Sequence of chain 2.A:
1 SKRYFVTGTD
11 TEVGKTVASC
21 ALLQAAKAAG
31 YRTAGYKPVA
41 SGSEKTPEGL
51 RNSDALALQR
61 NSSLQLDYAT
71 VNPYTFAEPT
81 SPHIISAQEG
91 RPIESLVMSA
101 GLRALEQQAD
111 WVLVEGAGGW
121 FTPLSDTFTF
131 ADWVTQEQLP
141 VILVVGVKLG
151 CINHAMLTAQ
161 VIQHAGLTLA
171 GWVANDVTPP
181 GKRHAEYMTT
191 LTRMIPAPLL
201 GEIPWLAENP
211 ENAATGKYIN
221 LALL

This small molecule binds to this protein.
Small molecule (SMILES): C[C@H](N)[C@@H](CCCCCC(=O)O)NC(=O)O

Sequence of chain 1.A:
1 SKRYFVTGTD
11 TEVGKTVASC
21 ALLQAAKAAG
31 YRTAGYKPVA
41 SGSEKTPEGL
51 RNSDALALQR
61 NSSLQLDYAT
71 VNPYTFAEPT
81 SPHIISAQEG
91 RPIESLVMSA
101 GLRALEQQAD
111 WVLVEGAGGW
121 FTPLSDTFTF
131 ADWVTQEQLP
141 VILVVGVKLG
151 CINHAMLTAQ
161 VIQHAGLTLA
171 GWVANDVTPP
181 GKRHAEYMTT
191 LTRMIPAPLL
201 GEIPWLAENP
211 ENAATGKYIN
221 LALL

Binding-site contacts:
Ligand atom N8 contacts residue ACP1 of chain 2.C at 2.6 Å (h-bond).
Ligand atom C1 contacts residue TYR187 of chain 1.A at 3.5 Å (hydrophobic).
Ligand atom N7 contacts residue SER41 of chain 2.A at 3.2 Å (h-bond).
Ligand atom C8 contacts residue THR11 of chain 2.A at 3.9 Å.
Ligand atom C7 contacts residue ACP1 of chain 2.C at 3.3 Å.
Ligand atom O1 contacts residue ILE152 of chain 1.A at 3.3 Å (h-bond).
Ligand atom OXT contacts residue ALA40 of chain 2.A at 3.7 Å.
Ligand atom C1 contacts residue ILE152 of chain 1.A at 3.6 Å (hydrophobic).
Ligand atom C7 contacts residue SER41 of chain 2.A at 4.0 Å.
Ligand atom O1 contacts residue CYS151 of chain 1.A at 3.5 Å (h-bond).
Ligand atom C4 contacts residue SER81 of chain 2.A at 4.0 Å.
Ligand atom C1 contacts residue GLY150 of chain 1.A at 3.5 Å.
Ligand atom C contacts residue ALA117 of chain 2.A at 3.8 Å (hydrophobic).
Ligand atom C9 contacts residue PRO79 of chain 2.A at 3.5 Å (hydrophobic).
Ligand atom O2 contacts residue ASN153 of chain 1.A at 3.0 Å (h-bond).
Ligand atom C6 contacts residue SER41 of chain 2.A at 3.8 Å.
Ligand atom O1 contacts residue GLY150 of chain 1.A at 2.9 Å (h-bond).
Ligand atom OXT contacts residue LYS37 of chain 2.A at 3.6 Å.
Ligand atom N8 contacts residue THR11 of chain 2.A at 4.0 Å.
Ligand atom C contacts residue SER41 of chain 2.A at 3.7 Å.
Ligand atom O2 contacts residue GLY150 of chain 1.A at 3.6 Å (h-bond).
Ligand atom O1 contacts residue TYR187 of chain 1.A at 2.7 Å (h-bond).
Ligand atom C9 contacts residue SER41 of chain 2.A at 3.6 Å.
Ligand atom C3 contacts residue GLY150 of chain 1.A at 4.0 Å.
Ligand atom C5 contacts residue GLY118 of chain 2.A at 3.9 Å.
Ligand atom O contacts residue GLY118 of chain 2.A at 3.6 Å.
Ligand atom C8 contacts residue ACP1 of chain 2.C at 3.5 Å.
Ligand atom O2 contacts residue ILE152 of chain 1.A at 3.5 Å.
Ligand atom O contacts residue LYS37 of chain 2.A at 3.3 Å (salt-bridge).
Ligand atom C6 contacts residue GLY118 of chain 2.A at 3.9 Å.
Ligand atom C2 contacts residue SER81 of chain 2.A at 4.0 Å.
Ligand atom C contacts residue ACP1 of chain 2.C at 3.4 Å.
Ligand atom N8 contacts residue GLU12 of chain 2.A at 3.9 Å.
Ligand atom C9 contacts residue THR80 of chain 2.A at 3.8 Å.
Ligand atom N7 contacts residue ACP1 of chain 2.C at 3.5 Å (h-bond).
Ligand atom O contacts residue ACP1 of chain 2.C at 2.9 Å (h-bond).
Ligand atom O contacts residue ALA117 of chain 2.A at 3.4 Å.
Ligand atom C3 contacts residue TYR187 of chain 1.A at 3.9 Å (hydrophobic).
Ligand atom OXT contacts residue SER41 of chain 2.A at 3.1 Å (h-bond).
Ligand atom C2 contacts residue TYR187 of chain 1.A at 3.6 Å (hydrophobic).